This protein binds this small molecule.
Small molecule (SMILES): CC(=O)N[C@@H]1[C@@H](O)[C@H](O)[C@@H](CO)O[C@H]1O

Sequence of chain 1.C:
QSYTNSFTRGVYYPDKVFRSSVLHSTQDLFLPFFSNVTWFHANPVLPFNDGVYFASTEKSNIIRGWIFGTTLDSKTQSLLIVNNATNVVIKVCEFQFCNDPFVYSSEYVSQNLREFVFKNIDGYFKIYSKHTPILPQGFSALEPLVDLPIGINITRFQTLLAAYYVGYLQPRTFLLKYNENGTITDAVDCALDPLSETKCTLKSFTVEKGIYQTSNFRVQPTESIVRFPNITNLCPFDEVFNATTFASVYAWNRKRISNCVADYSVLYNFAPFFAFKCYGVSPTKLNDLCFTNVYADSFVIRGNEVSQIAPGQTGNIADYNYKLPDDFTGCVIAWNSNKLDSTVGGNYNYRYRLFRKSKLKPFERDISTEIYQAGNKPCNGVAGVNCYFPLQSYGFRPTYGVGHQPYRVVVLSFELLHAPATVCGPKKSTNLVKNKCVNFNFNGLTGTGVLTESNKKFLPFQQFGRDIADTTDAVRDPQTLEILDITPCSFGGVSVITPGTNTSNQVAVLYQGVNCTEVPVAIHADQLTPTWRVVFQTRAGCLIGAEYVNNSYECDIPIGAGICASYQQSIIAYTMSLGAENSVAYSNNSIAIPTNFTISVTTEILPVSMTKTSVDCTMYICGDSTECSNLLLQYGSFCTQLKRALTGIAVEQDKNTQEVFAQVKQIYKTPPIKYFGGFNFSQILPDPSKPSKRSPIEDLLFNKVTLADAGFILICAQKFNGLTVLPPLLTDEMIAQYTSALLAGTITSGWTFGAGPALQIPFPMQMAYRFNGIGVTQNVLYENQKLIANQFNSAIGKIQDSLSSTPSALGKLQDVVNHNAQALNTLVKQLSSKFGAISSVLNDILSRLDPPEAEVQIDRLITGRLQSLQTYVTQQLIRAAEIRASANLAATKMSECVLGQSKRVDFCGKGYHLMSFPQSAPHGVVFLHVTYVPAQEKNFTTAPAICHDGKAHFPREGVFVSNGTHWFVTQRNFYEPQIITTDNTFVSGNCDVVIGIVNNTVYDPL

Binding-site contacts:
Ligand atom C3 contacts residue ASN338 of chain 1.C at 3.8 Å.
Ligand atom C7 contacts residue ASN338 of chain 1.C at 3.9 Å.
Ligand atom C8 contacts residue PHE366 of chain 1.C at 3.3 Å (hydrophobic).
Ligand atom C7 contacts residue PHE366 of chain 1.C at 4.5 Å (hydrophobic).
Ligand atom N2 contacts residue ASN338 of chain 1.C at 2.9 Å (h-bond).
Ligand atom C5 contacts residue ASN338 of chain 1.C at 3.6 Å.
Ligand atom C7 contacts residue ASN365 of chain 1.C at 4.5 Å.
Ligand atom C2 contacts residue ASN338 of chain 1.C at 2.5 Å.
Ligand atom C8 contacts residue ASN365 of chain 1.C at 3.3 Å.
Ligand atom O5 contacts residue ASN338 of chain 1.C at 2.3 Å (h-bond).
Ligand atom C4 contacts residue ASN338 of chain 1.C at 4.2 Å.
Ligand atom O7 contacts residue ASN338 of chain 1.C at 4.4 Å.
Ligand atom C8 contacts residue ASN338 of chain 1.C at 4.3 Å.
Ligand atom C1 contacts residue ASN338 of chain 1.C at 1.4 Å.